The small molecule below binds the protein below.
Small molecule (SMILES): CC(=O)N[C@H]1[C@H](O[C@H]2[C@H](O)[C@@H](NC(C)=O)CO[C@@H]2CO)O[C@H](CO)[C@@H](O)[C@@H]1O

Binding-site contacts:
Ligand atom C8 contacts residue SER554 of chain 1.B at 3.5 Å.
Ligand atom C7 contacts residue ASN555 of chain 1.B at 3.2 Å.
Ligand atom C1 contacts residue ASN555 of chain 1.B at 1.4 Å.
Ligand atom N2 contacts residue SER429 of chain 1.B at 3.7 Å.
Ligand atom C8 contacts residue ASN555 of chain 1.B at 4.3 Å.
Ligand atom C8 contacts residue SER429 of chain 1.B at 3.2 Å.
Ligand atom O5 contacts residue ASN555 of chain 1.B at 2.4 Å (h-bond).
Ligand atom C8 contacts residue HIS426 of chain 1.B at 4.4 Å.
Ligand atom C7 contacts residue SER429 of chain 1.B at 3.5 Å.
Ligand atom N2 contacts residue ASN555 of chain 1.B at 2.9 Å (h-bond).
Ligand atom C4 contacts residue ASN555 of chain 1.B at 4.2 Å.
Ligand atom O7 contacts residue ASN555 of chain 1.B at 3.1 Å (h-bond).
Ligand atom C5 contacts residue ASN555 of chain 1.B at 3.6 Å.
Ligand atom O3 contacts residue SER429 of chain 1.B at 3.8 Å.
Ligand atom C3 contacts residue ASN555 of chain 1.B at 3.8 Å.
Ligand atom O7 contacts residue SER429 of chain 1.B at 4.3 Å.
Ligand atom C7 contacts residue SER554 of chain 1.B at 4.4 Å.
Ligand atom C2 contacts residue ASN555 of chain 1.B at 2.5 Å.

Sequence of chain 1.B:
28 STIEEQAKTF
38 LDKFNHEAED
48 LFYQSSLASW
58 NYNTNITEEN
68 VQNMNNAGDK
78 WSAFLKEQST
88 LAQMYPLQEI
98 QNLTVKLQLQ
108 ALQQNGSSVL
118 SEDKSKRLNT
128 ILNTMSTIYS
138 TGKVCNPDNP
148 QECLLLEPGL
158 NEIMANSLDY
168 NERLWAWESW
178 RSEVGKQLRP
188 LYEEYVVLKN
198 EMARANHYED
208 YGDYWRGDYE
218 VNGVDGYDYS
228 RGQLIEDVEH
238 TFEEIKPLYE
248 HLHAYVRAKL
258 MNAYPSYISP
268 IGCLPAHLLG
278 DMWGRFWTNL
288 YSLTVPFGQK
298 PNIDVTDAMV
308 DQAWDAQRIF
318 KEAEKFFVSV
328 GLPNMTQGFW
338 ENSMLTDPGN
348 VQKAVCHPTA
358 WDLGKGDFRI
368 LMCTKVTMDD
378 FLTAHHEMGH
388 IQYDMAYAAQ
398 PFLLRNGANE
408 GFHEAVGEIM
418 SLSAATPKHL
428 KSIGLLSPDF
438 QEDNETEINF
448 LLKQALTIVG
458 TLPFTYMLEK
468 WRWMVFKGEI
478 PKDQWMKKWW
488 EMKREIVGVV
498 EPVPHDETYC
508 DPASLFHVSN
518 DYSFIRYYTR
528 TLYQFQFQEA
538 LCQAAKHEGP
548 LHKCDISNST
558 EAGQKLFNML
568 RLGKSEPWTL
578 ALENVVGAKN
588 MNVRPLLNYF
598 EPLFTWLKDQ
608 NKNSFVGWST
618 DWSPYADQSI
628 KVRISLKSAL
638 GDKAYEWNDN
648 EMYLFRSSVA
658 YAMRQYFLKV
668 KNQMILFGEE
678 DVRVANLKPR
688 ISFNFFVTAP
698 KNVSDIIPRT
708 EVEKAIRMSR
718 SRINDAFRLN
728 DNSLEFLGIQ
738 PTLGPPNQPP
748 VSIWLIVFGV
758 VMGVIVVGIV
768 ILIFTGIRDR